Binding-site contacts:
Ligand atom C4 contacts residue ASN35 of chain 1.A at 4.1 Å.
Ligand atom O5 contacts residue ASN35 of chain 1.A at 2.4 Å (h-bond).
Ligand atom C1 contacts residue GLY21 of chain 1.A at 4.5 Å.
Ligand atom C2 contacts residue ASN35 of chain 1.A at 2.2 Å.
Ligand atom C1 contacts residue ASN35 of chain 1.A at 1.4 Å.
Ligand atom C7 contacts residue ASN35 of chain 1.A at 3.7 Å.
Ligand atom C7 contacts residue GLU19 of chain 1.A at 4.3 Å.
Ligand atom C3 contacts residue ASN35 of chain 1.A at 3.6 Å.
Ligand atom N2 contacts residue GLU19 of chain 1.A at 3.5 Å (salt-bridge).
Ligand atom C8 contacts residue SER79 of chain 1.A at 4.2 Å.
Ligand atom C8 contacts residue GLU19 of chain 1.A at 4.5 Å.
Ligand atom O3 contacts residue LYS75 of chain 1.A at 4.2 Å.
Ligand atom O7 contacts residue ASN35 of chain 1.A at 3.9 Å.
Ligand atom C2 contacts residue GLU19 of chain 1.A at 4.4 Å.
Ligand atom O5 contacts residue GLY21 of chain 1.A at 4.2 Å.
Ligand atom N2 contacts residue ASN35 of chain 1.A at 2.7 Å (h-bond).
Ligand atom C5 contacts residue ASN35 of chain 1.A at 3.6 Å.

This protein binds this small molecule.
Small molecule (SMILES): CC(=O)N[C@@H]1[C@@H](O)[C@H](O)[C@@H](CO)O[C@H]1O

Sequence of chain 1.A:
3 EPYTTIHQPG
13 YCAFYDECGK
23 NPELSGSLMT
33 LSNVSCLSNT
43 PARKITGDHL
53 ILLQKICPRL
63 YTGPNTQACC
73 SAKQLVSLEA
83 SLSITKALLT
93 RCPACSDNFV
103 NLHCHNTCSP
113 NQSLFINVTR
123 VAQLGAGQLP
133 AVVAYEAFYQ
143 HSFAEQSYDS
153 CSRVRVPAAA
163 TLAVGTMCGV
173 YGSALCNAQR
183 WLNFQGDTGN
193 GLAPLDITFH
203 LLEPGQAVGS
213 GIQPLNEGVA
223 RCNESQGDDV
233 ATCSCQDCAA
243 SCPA